Sequence of chain 2.A:
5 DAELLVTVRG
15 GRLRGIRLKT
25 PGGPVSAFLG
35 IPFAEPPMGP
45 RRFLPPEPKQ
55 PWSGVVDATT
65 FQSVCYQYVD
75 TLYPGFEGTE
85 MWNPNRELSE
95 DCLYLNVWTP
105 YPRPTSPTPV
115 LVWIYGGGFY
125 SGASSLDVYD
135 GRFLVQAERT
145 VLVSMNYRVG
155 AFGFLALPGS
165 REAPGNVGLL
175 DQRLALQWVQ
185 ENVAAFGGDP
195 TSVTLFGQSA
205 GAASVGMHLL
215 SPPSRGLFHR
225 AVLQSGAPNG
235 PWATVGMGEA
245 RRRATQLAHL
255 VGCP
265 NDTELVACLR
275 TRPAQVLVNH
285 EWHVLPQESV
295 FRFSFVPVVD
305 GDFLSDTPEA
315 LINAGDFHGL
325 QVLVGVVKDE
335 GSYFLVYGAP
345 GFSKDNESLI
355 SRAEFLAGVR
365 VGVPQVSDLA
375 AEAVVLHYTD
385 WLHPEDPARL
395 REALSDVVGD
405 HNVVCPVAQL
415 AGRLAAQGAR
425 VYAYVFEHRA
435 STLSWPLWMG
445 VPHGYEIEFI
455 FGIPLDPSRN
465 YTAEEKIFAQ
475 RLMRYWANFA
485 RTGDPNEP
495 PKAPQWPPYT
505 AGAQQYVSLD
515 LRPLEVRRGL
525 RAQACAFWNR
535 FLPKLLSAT

Binding-site contacts:
Ligand atom O5 contacts residue ASN350 of chain 2.A at 2.4 Å (h-bond).
Ligand atom C5 contacts residue PHE346 of chain 2.A at 4.5 Å (hydrophobic).
Ligand atom O7 contacts residue GLY345 of chain 2.A at 3.4 Å (h-bond).
Ligand atom O7 contacts residue ASN350 of chain 2.A at 4.3 Å.
Ligand atom O7 contacts residue PHE346 of chain 2.A at 4.0 Å.
Ligand atom C3 contacts residue ASN350 of chain 2.A at 3.8 Å.
Ligand atom C5 contacts residue ASN350 of chain 2.A at 3.7 Å.
Ligand atom C7 contacts residue ASN350 of chain 2.A at 3.5 Å.
Ligand atom O5 contacts residue SER347 of chain 2.A at 3.3 Å.
Ligand atom C5 contacts residue SER347 of chain 2.A at 3.7 Å.
Ligand atom C6 contacts residue PHE346 of chain 2.A at 4.4 Å (hydrophobic).
Ligand atom C8 contacts residue ASN350 of chain 2.A at 3.4 Å.
Ligand atom O4 contacts residue GLY345 of chain 2.A at 4.4 Å.
Ligand atom C1 contacts residue GLY345 of chain 2.A at 4.4 Å.
Ligand atom N2 contacts residue ASN350 of chain 2.A at 3.0 Å (h-bond).
Ligand atom C5 contacts residue GLY345 of chain 2.A at 4.5 Å.
Ligand atom C1 contacts residue SER347 of chain 2.A at 3.9 Å.
Ligand atom C2 contacts residue ASN350 of chain 2.A at 2.5 Å.
Ligand atom C1 contacts residue ASN350 of chain 2.A at 1.4 Å.
Ligand atom O7 contacts residue PRO344 of chain 2.A at 4.5 Å.
Ligand atom C6 contacts residue SER347 of chain 2.A at 3.7 Å.
Ligand atom O6 contacts residue SER347 of chain 2.A at 4.2 Å.
Ligand atom C7 contacts residue GLY345 of chain 2.A at 4.2 Å.
Ligand atom C4 contacts residue ASN350 of chain 2.A at 4.2 Å.

This protein binds this small molecule.
Small molecule (SMILES): CC(=O)N[C@H]1[C@H](O[C@H]2[C@H](O)[C@@H](NC(C)=O)CO[C@@H]2CO)O[C@H](CO)[C@@H](O)[C@@H]1O